The protein below binds the small molecule below.
Small molecule (SMILES): CC(=O)N[C@@H]1[C@@H](O)[C@H](O)[C@@H](CO)O[C@H]1O

Sequence of chain 1.E:
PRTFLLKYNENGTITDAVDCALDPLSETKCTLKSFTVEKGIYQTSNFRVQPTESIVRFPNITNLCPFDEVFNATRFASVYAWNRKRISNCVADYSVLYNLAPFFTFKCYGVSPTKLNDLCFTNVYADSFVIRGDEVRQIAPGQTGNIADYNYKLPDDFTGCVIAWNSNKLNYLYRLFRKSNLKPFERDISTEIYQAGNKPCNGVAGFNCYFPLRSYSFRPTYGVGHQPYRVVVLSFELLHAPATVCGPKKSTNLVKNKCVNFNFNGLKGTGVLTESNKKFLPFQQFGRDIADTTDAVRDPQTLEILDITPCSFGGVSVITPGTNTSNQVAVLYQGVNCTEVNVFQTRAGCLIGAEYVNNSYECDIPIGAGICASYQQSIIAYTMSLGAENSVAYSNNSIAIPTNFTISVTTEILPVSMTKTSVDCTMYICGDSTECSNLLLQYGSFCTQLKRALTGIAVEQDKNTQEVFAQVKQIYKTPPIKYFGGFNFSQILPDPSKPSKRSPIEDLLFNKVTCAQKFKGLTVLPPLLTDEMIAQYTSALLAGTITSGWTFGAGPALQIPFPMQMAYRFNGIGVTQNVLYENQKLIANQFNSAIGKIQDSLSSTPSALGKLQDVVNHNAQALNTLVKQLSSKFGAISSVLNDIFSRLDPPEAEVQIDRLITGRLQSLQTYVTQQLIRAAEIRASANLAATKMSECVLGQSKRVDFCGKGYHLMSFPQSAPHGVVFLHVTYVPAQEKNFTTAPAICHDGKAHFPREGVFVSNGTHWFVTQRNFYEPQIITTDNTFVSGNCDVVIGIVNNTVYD

Binding-site contacts:
Ligand atom C1 contacts residue ASN711 of chain 1.D at 4.5 Å.
Ligand atom C4 contacts residue TYR797 of chain 1.E at 4.4 Å (hydrophobic).
Ligand atom C6 contacts residue TYR797 of chain 1.E at 4.5 Å (hydrophobic).
Ligand atom C7 contacts residue ASN710 of chain 1.D at 3.3 Å.
Ligand atom O5 contacts residue ASN710 of chain 1.D at 2.4 Å (h-bond).
Ligand atom C6 contacts residue ASN710 of chain 1.D at 4.2 Å.
Ligand atom O5 contacts residue TYR797 of chain 1.E at 4.5 Å.
Ligand atom O6 contacts residue TYR797 of chain 1.E at 4.1 Å.
Ligand atom N2 contacts residue ASN710 of chain 1.D at 2.9 Å (h-bond).
Ligand atom C1 contacts residue ASN710 of chain 1.D at 1.4 Å.
Ligand atom C5 contacts residue ASN710 of chain 1.D at 3.7 Å.
Ligand atom O7 contacts residue ASN710 of chain 1.D at 3.4 Å (h-bond).
Ligand atom C3 contacts residue ASN710 of chain 1.D at 3.8 Å.
Ligand atom C8 contacts residue ASN710 of chain 1.D at 4.5 Å.
Ligand atom C4 contacts residue ASN710 of chain 1.D at 4.2 Å.
Ligand atom C2 contacts residue ASN710 of chain 1.D at 2.4 Å.

Sequence of chain 1.D:
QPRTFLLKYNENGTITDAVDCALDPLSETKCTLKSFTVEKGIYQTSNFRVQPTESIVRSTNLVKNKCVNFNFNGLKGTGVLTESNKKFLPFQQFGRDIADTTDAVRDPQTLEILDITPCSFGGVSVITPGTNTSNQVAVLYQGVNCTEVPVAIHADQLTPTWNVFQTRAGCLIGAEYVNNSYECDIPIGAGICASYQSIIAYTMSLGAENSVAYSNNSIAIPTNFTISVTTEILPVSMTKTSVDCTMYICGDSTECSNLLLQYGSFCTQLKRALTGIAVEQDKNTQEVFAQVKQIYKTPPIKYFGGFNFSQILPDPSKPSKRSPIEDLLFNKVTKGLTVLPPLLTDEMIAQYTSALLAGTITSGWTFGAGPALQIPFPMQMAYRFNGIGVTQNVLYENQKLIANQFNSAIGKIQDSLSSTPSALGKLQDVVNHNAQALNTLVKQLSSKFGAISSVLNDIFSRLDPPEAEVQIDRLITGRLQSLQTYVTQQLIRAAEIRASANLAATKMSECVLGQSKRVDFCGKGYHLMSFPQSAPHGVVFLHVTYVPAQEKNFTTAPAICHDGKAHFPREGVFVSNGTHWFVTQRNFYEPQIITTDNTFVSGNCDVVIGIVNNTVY